Sequence of chain 2.A:
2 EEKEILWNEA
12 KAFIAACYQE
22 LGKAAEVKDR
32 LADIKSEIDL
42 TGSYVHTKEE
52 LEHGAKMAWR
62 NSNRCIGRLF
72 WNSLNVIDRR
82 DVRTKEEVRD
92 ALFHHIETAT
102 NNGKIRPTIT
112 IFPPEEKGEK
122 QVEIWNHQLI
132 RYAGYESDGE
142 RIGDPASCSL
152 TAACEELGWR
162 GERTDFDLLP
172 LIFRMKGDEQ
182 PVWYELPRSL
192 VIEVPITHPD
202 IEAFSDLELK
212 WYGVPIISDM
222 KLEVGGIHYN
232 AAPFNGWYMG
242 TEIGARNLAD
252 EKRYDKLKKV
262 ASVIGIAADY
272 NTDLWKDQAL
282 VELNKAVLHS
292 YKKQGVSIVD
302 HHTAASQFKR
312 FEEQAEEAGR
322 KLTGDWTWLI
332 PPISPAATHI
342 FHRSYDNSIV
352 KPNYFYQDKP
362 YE

This protein binds this small molecule.
Small molecule (SMILES): [H]/N=C(/Nc1cccc(CN(CC)CCc2cccc(F)c2)c1)c1cccs1

Binding-site contacts:
Ligand atom C22 contacts residue HEM1 of chain 2.B at 3.4 Å.
Ligand atom C03 contacts residue PRO216 of chain 2.A at 3.4 Å (hydrophobic).
Ligand atom N08 contacts residue TRP238 of chain 2.A at 3.0 Å (h-bond).
Ligand atom C14 contacts residue ILE218 of chain 2.A at 3.4 Å (hydrophobic).
Ligand atom S01 contacts residue GLY237 of chain 2.A at 3.4 Å (h-bond).
Ligand atom C11 contacts residue GLU243 of chain 2.A at 3.3 Å.
Ligand atom N07 contacts residue GLU243 of chain 2.A at 2.6 Å (salt-bridge).
Ligand atom C15 contacts residue ILE218 of chain 2.A at 3.5 Å (hydrophobic).
Ligand atom C20 contacts residue HIS128 of chain 2.A at 3.2 Å.
Ligand atom C03 contacts residue ASN236 of chain 2.A at 3.7 Å.
Ligand atom C16 contacts residue GLU243 of chain 2.A at 3.5 Å.
Ligand atom C34 contacts residue LYS360 of chain 2.A at 3.7 Å.
Ligand atom C03 contacts residue ILE218 of chain 2.A at 3.6 Å (hydrophobic).
Ligand atom C20 contacts residue ARG132 of chain 2.A at 3.7 Å.
Ligand atom C04 contacts residue ILE218 of chain 2.A at 3.6 Å (hydrophobic).
Ligand atom C17 contacts residue ILE218 of chain 2.A at 3.6 Å (hydrophobic).
Ligand atom C11 contacts residue HEM1 of chain 2.B at 3.7 Å.
Ligand atom C04 contacts residue PRO216 of chain 2.A at 3.5 Å (hydrophobic).
Ligand atom N08 contacts residue GLU243 of chain 2.A at 2.9 Å (salt-bridge).
Ligand atom N18 contacts residue HEM1 of chain 2.B at 2.7 Å (h-bond).
Ligand atom C02 contacts residue ASN236 of chain 2.A at 3.4 Å.
Ligand atom C16 contacts residue HEM1 of chain 2.B at 3.7 Å.
Ligand atom C36 contacts residue HIS128 of chain 2.A at 3.5 Å.
Ligand atom C17 contacts residue HIS128 of chain 2.A at 3.7 Å.
Ligand atom C14 contacts residue HEM1 of chain 2.B at 3.6 Å.
Ligand atom C02 contacts residue HEM1 of chain 2.B at 3.7 Å.
Ligand atom N08 contacts residue HEM1 of chain 2.B at 3.7 Å.
Ligand atom C02 contacts residue PHE235 of chain 2.A at 3.5 Å (hydrophobic).
Ligand atom C06 contacts residue GLU243 of chain 2.A at 3.5 Å.
Ligand atom C02 contacts residue GLY237 of chain 2.A at 3.0 Å.
Ligand atom C31 contacts residue TYR357 of chain 2.A at 3.6 Å (hydrophobic).
Ligand atom C21 contacts residue HEM1 of chain 2.B at 3.2 Å.
Ligand atom C15 contacts residue HEM1 of chain 2.B at 3.7 Å.
Ligand atom C13 contacts residue HEM1 of chain 2.B at 3.5 Å.
Ligand atom C19 contacts residue HEM1 of chain 2.B at 3.2 Å.
Ligand atom C32 contacts residue TYR357 of chain 2.A at 3.6 Å (hydrophobic).
Ligand atom C12 contacts residue HEM1 of chain 2.B at 3.5 Å.
Ligand atom C03 contacts residue PHE235 of chain 2.A at 3.5 Å (hydrophobic).
Ligand atom S01 contacts residue HEM1 of chain 2.B at 3.4 Å.
Ligand atom C17 contacts residue HEM1 of chain 2.B at 3.6 Å.